Binding-site contacts:
Ligand atom O12 contacts residue ALA547 of chain 1.D at 2.8 Å (h-bond).
Ligand atom O07 contacts residue LYS337 of chain 1.D at 2.7 Å (salt-bridge).
Ligand atom C25 contacts residue ILE382 of chain 1.D at 4.3 Å (hydrophobic).
Ligand atom O06 contacts residue TYR323 of chain 1.D at 3.1 Å (h-bond).
Ligand atom P05 contacts residue TYR323 of chain 1.D at 3.5 Å.
Ligand atom O19 contacts residue ALA547 of chain 1.D at 3.8 Å.
Ligand atom C03 contacts residue LYS337 of chain 1.D at 4.4 Å.
Ligand atom C14 contacts residue ILE544 of chain 1.D at 3.5 Å (hydrophobic).
Ligand atom C24 contacts residue VAL341 of chain 1.D at 4.0 Å (hydrophobic).
Ligand atom C09 contacts residue ALA547 of chain 1.D at 3.7 Å (hydrophobic).
Ligand atom C10 contacts residue ALA547 of chain 1.D at 4.4 Å (hydrophobic).
Ligand atom O12 contacts residue ASN548 of chain 1.D at 4.1 Å.
Ligand atom C14 contacts residue ALA547 of chain 1.D at 4.2 Å (hydrophobic).
Ligand atom C21 contacts residue PHE374 of chain 1.D at 4.2 Å (hydrophobic).
Ligand atom N01 contacts residue GLU549 of chain 1.D at 3.9 Å.
Ligand atom P05 contacts residue LYS337 of chain 1.D at 4.2 Å.
Ligand atom C13 contacts residue ALA547 of chain 1.D at 3.4 Å (hydrophobic).
Ligand atom C10 contacts residue LYS337 of chain 1.D at 4.4 Å.
Ligand atom C23 contacts residue VAL341 of chain 1.D at 3.6 Å (hydrophobic).
Ligand atom O04 contacts residue LYS337 of chain 1.D at 4.5 Å.
Ligand atom O19 contacts residue ASN548 of chain 1.D at 2.8 Å (h-bond).
Ligand atom O07 contacts residue PHE371 of chain 1.D at 4.0 Å.
Ligand atom C18 contacts residue ASN548 of chain 1.D at 4.1 Å.
Ligand atom O06 contacts residue TRP322 of chain 1.D at 3.8 Å.
Ligand atom C26 contacts residue ILE382 of chain 1.D at 3.0 Å (hydrophobic).
Ligand atom C22 contacts residue VAL341 of chain 1.D at 4.2 Å (hydrophobic).
Ligand atom C16 contacts residue ILE544 of chain 1.D at 4.3 Å (hydrophobic).
Ligand atom C11 contacts residue ALA547 of chain 1.D at 3.8 Å (hydrophobic).
Ligand atom C15 contacts residue ILE544 of chain 1.D at 3.0 Å (hydrophobic).
Ligand atom C09 contacts residue PHE371 of chain 1.D at 4.1 Å (hydrophobic).
Ligand atom C13 contacts residue ASN548 of chain 1.D at 3.7 Å.
Ligand atom O08 contacts residue ALA547 of chain 1.D at 3.4 Å (h-bond).
Ligand atom O07 contacts residue TYR323 of chain 1.D at 3.1 Å (h-bond).
Ligand atom O27 contacts residue PHE374 of chain 1.D at 3.0 Å.
Ligand atom O04 contacts residue TYR323 of chain 1.D at 4.0 Å.
Ligand atom P05 contacts residue PHE371 of chain 1.D at 4.4 Å.
Ligand atom C26 contacts residue VAL341 of chain 1.D at 3.8 Å (hydrophobic).
Ligand atom O04 contacts residue ARG677 of chain 1.D at 4.4 Å.
Ligand atom O06 contacts residue PHE371 of chain 1.D at 4.0 Å.
Ligand atom C25 contacts residue VAL341 of chain 1.D at 3.0 Å (hydrophobic).

Sequence of chain 1.D:
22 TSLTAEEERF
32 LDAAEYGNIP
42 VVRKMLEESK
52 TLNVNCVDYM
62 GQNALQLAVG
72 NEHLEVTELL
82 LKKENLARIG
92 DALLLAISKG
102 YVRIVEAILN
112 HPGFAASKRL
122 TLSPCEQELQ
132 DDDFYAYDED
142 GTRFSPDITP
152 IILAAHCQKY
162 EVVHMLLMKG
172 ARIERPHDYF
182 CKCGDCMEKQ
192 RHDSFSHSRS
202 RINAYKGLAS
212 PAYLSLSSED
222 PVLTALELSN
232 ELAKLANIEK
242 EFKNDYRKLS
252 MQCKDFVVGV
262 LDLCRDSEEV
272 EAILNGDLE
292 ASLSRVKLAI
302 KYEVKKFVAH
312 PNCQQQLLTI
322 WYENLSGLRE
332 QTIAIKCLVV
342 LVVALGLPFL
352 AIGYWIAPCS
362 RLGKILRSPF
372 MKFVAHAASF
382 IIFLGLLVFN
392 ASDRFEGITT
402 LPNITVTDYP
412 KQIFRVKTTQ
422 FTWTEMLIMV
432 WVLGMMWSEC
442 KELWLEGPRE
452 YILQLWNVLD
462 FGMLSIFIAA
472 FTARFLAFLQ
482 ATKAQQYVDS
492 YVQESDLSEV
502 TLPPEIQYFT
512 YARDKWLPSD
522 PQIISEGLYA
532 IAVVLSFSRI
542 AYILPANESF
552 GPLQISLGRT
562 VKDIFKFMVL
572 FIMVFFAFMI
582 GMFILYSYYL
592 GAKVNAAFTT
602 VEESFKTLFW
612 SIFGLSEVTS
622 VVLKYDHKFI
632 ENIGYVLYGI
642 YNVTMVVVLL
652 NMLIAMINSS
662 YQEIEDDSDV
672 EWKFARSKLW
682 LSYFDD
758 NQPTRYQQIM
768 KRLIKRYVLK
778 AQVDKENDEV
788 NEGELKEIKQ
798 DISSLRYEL

The small molecule below binds the protein below.
Small molecule (SMILES): CCCCCC(=O)OC[C@@H](COP(=O)(O)OCCN)OC(=O)CCCCC